Sequence of chain 1.A:
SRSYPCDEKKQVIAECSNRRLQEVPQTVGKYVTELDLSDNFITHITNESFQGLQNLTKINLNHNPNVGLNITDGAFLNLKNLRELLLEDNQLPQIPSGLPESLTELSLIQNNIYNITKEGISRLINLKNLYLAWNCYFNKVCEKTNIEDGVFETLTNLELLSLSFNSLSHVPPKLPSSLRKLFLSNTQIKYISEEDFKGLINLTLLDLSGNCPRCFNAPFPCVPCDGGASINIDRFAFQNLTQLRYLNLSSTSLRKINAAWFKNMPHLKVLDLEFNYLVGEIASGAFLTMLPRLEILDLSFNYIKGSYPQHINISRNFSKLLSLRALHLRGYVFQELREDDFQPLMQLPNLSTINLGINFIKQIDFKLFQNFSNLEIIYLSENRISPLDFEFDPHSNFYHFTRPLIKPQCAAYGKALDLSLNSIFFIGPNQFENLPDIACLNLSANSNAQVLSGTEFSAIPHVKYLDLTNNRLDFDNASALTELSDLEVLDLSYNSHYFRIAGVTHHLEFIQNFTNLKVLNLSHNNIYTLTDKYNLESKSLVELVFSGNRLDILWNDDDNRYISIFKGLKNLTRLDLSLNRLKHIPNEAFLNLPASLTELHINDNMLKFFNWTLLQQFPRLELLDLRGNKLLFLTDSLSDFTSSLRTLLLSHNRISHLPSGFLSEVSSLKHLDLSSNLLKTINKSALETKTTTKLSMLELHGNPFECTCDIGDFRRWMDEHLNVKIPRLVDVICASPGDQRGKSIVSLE

A protein and the small-molecule ligand that binds it are described below.
Small molecule (SMILES): CC(=O)N[C@@H]1[C@@H](O)[C@H](O)[C@@H](CO)O[C@H]1O

Binding-site contacts:
Ligand atom C6 contacts residue SER500 of chain 1.A at 3.8 Å.
Ligand atom O6 contacts residue SER500 of chain 1.A at 3.7 Å.
Ligand atom O5 contacts residue ASN524 of chain 1.A at 2.2 Å (h-bond).
Ligand atom C4 contacts residue ASN524 of chain 1.A at 4.0 Å.
Ligand atom N2 contacts residue ASN524 of chain 1.A at 2.9 Å (h-bond).
Ligand atom C7 contacts residue ASN524 of chain 1.A at 3.7 Å.
Ligand atom C2 contacts residue ASN524 of chain 1.A at 2.4 Å.
Ligand atom C1 contacts residue SER500 of chain 1.A at 4.1 Å.
Ligand atom O5 contacts residue SER500 of chain 1.A at 3.4 Å.
Ligand atom C5 contacts residue ASN524 of chain 1.A at 3.6 Å.
Ligand atom C5 contacts residue SER500 of chain 1.A at 4.1 Å.
Ligand atom C1 contacts residue ASN524 of chain 1.A at 1.4 Å.
Ligand atom O7 contacts residue ASN524 of chain 1.A at 4.0 Å.
Ligand atom C3 contacts residue ASN524 of chain 1.A at 3.7 Å.
Ligand atom C1 contacts residue SER526 of chain 1.A at 4.5 Å.